Binding-site contacts:
Ligand atom C3 contacts residue EC21 of chain 1.D at 0.4 Å.
Ligand atom C18 contacts residue EC21 of chain 1.D at 0.7 Å.
Ligand atom C24 contacts residue EC21 of chain 1.D at 0.2 Å.
Ligand atom C4 contacts residue EC21 of chain 1.D at 0.3 Å.
Ligand atom C29 contacts residue EC21 of chain 1.D at 0.6 Å.
Ligand atom C11 contacts residue EC21 of chain 1.D at 0.4 Å.
Ligand atom C12 contacts residue EC21 of chain 1.D at 0.5 Å.
Ligand atom N27 contacts residue EC21 of chain 1.D at 0.5 Å (h-bond).
Ligand atom O23 contacts residue EC21 of chain 1.D at 1.1 Å (h-bond).
Ligand atom O22 contacts residue EC21 of chain 1.D at 1.2 Å (h-bond).
Ligand atom O56 contacts residue EC21 of chain 1.D at 2.3 Å (h-bond).
Ligand atom C22 contacts residue EC21 of chain 1.D at 0.7 Å.
Ligand atom C8 contacts residue LEU32 of chain 1.A at 3.5 Å (hydrophobic).
Ligand atom C14 contacts residue EC21 of chain 1.D at 0.5 Å.
Ligand atom C5 contacts residue ILE93 of chain 1.A at 3.4 Å (hydrophobic).
Ligand atom C11 contacts residue VAL56 of chain 1.A at 3.5 Å (hydrophobic).
Ligand atom C8 contacts residue EC21 of chain 1.D at 0.4 Å.
Ligand atom C19 contacts residue EC21 of chain 1.D at 0.7 Å.
Ligand atom C25 contacts residue EC21 of chain 1.D at 0.3 Å.
Ligand atom C17 contacts residue EC21 of chain 1.D at 0.4 Å.
Ligand atom C2 contacts residue EC21 of chain 1.D at 0.8 Å.
Ligand atom C9 contacts residue EC21 of chain 1.D at 0.4 Å.
Ligand atom O26 contacts residue EC21 of chain 1.D at 0.3 Å (h-bond).
Ligand atom C1 contacts residue EC21 of chain 1.D at 0.8 Å.
Ligand atom C2 contacts residue ARG58 of chain 1.A at 3.2 Å.
Ligand atom C28 contacts residue EC21 of chain 1.D at 0.7 Å.
Ligand atom C10 contacts residue EC21 of chain 1.D at 0.4 Å.
Ligand atom C5 contacts residue PRO94 of chain 1.A at 3.6 Å (hydrophobic).
Ligand atom C7 contacts residue EC21 of chain 1.D at 0.3 Å.
Ligand atom C26 contacts residue EC21 of chain 1.D at 0.2 Å.
Ligand atom C16 contacts residue EC21 of chain 1.D at 0.3 Å.
Ligand atom C6 contacts residue EC21 of chain 1.D at 0.5 Å.
Ligand atom C15 contacts residue EC21 of chain 1.D at 0.4 Å.
Ligand atom S30 contacts residue EC21 of chain 1.D at 1.3 Å (h-bond).
Ligand atom C23 contacts residue EC21 of chain 1.D at 0.6 Å.
Ligand atom C20 contacts residue EC21 of chain 1.D at 0.5 Å.
Ligand atom C21 contacts residue EC21 of chain 1.D at 0.6 Å.
Ligand atom C4 contacts residue ILE93 of chain 1.A at 3.3 Å (hydrophobic).
Ligand atom C5 contacts residue EC21 of chain 1.D at 0.3 Å.
Ligand atom C13 contacts residue EC21 of chain 1.D at 0.5 Å.

Sequence of chain 1.A:
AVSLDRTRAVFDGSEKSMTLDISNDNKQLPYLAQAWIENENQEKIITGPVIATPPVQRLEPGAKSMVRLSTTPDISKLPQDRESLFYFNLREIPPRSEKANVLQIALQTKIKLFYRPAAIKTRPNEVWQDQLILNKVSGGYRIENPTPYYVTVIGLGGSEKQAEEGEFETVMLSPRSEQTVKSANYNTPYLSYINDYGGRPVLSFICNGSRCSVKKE

A small-molecule ligand and the protein it binds are described below.
Small molecule (SMILES): O=C(O)[C@H](Cc1ccccc1)n1c(SO)c(C2CC2)c(Cc2cccc3ccccc23)cc1=O